Sequence of chain 1.B:
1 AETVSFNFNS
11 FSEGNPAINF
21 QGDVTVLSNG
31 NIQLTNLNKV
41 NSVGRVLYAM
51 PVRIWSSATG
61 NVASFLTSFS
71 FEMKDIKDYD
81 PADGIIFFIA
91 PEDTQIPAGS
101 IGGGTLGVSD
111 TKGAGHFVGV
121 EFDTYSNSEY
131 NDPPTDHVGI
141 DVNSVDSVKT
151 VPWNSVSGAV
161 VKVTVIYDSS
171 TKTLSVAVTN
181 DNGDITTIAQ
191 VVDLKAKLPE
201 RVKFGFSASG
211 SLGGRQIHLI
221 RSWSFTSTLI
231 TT

Binding-site contacts:
Ligand atom O3 contacts residue GLY213 of chain 1.B at 2.7 Å (h-bond).
Ligand atom C4 contacts residue ASP83 of chain 1.B at 3.4 Å.
Ligand atom O2 contacts residue GLY213 of chain 1.B at 3.9 Å.
Ligand atom C6 contacts residue ASP80 of chain 1.B at 3.8 Å.
Ligand atom C4 contacts residue SER211 of chain 1.B at 3.8 Å.
Ligand atom O3 contacts residue ASP83 of chain 1.B at 2.6 Å (salt-bridge).
Ligand atom C1 contacts residue SER211 of chain 1.B at 3.9 Å.
Ligand atom O4 contacts residue SER211 of chain 1.B at 2.9 Å (h-bond).
Ligand atom O4 contacts residue GLY214 of chain 1.B at 4.0 Å.
Ligand atom O3 contacts residue SER211 of chain 1.B at 3.1 Å (h-bond).
Ligand atom O3 contacts residue GLY104 of chain 1.B at 3.1 Å (h-bond).
Ligand atom C6 contacts residue TYR125 of chain 1.B at 3.4 Å (hydrophobic).
Ligand atom C6 contacts residue SER211 of chain 1.B at 4.2 Å.
Ligand atom C2 contacts residue SER211 of chain 1.B at 3.9 Å.
Ligand atom O6 contacts residue ASP80 of chain 1.B at 3.0 Å (salt-bridge).
Ligand atom C5 contacts residue TYR125 of chain 1.B at 3.4 Å (hydrophobic).
Ligand atom O2 contacts residue LEU212 of chain 1.B at 3.6 Å.
Ligand atom O4 contacts residue ALA82 of chain 1.B at 3.5 Å.
Ligand atom C4 contacts residue ALA82 of chain 1.B at 4.1 Å (hydrophobic).
Ligand atom C3 contacts residue ASP83 of chain 1.B at 3.5 Å.
Ligand atom C3 contacts residue GLY213 of chain 1.B at 4.0 Å.
Ligand atom C4 contacts residue TYR125 of chain 1.B at 3.6 Å (hydrophobic).
Ligand atom C2 contacts residue GLY213 of chain 1.B at 4.2 Å.
Ligand atom O6 contacts residue TYR125 of chain 1.B at 3.9 Å.
Ligand atom C2 contacts residue ASN127 of chain 1.B at 4.3 Å.
Ligand atom O4 contacts residue ASP83 of chain 1.B at 2.5 Å (salt-bridge).
Ligand atom C3 contacts residue LEU212 of chain 1.B at 4.2 Å (hydrophobic).
Ligand atom C3 contacts residue SER211 of chain 1.B at 4.1 Å.
Ligand atom O3 contacts residue GLY103 of chain 1.B at 3.5 Å.
Ligand atom O4 contacts residue SER211 of chain 1.B at 3.9 Å.
Ligand atom O2 contacts residue ASN127 of chain 1.B at 3.9 Å.
Ligand atom C6 contacts residue GLY214 of chain 1.B at 3.8 Å.
Ligand atom O3 contacts residue GLY214 of chain 1.B at 3.9 Å.
Ligand atom C3 contacts residue TYR125 of chain 1.B at 3.6 Å (hydrophobic).
Ligand atom O3 contacts residue ASN127 of chain 1.B at 3.0 Å (h-bond).
Ligand atom O5 contacts residue SER211 of chain 1.B at 3.2 Å (h-bond).
Ligand atom O3 contacts residue TYR125 of chain 1.B at 4.0 Å.
Ligand atom C3 contacts residue ASN127 of chain 1.B at 3.4 Å.
Ligand atom C5 contacts residue SER211 of chain 1.B at 3.9 Å.
Ligand atom O3 contacts residue LEU212 of chain 1.B at 3.4 Å (h-bond).

This small molecule binds to this protein.
Small molecule (SMILES): OC[C@H]1O[C@@H](O[C@H]2[C@H](O)[C@@H](O)[C@@H](O)O[C@@H]2CO)[C@H](O)[C@@H](O)[C@H]1O